This small molecule binds to this protein.
Small molecule (SMILES): O=C(NCc1ccc2c(c1)OCO2)c1c(Cl)cccc1Cl

Sequence of chain 1.C:
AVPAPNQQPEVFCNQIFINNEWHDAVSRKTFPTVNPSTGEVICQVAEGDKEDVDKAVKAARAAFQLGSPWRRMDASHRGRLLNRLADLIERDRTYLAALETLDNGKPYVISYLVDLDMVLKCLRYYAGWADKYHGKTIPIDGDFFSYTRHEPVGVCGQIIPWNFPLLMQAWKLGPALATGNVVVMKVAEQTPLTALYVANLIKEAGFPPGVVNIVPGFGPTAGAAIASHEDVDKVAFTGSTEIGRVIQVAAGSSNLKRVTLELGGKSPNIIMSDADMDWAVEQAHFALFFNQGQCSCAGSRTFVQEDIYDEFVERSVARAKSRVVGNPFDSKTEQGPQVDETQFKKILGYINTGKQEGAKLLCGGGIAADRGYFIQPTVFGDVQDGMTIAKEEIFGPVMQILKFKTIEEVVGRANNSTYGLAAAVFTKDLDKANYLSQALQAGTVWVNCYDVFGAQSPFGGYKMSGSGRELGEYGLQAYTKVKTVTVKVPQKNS

Binding-site contacts:
Ligand atom C20 contacts residue EDO1 of chain 1.X at 3.5 Å.
Ligand atom O19 contacts residue LEU173 of chain 1.C at 3.4 Å.
Ligand atom O19 contacts residue MET124 of chain 1.C at 3.6 Å.
Ligand atom C13 contacts residue PHE296 of chain 1.C at 3.3 Å (hydrophobic).
Ligand atom C16 contacts residue PHE170 of chain 1.C at 3.7 Å (hydrophobic).
Ligand atom C17 contacts residue PHE459 of chain 1.C at 3.6 Å (hydrophobic).
Ligand atom C13 contacts residue ASP457 of chain 1.C at 3.9 Å.
Ligand atom C7 contacts residue ASP457 of chain 1.C at 3.5 Å.
Ligand atom C6 contacts residue ASP457 of chain 1.C at 3.8 Å.
Ligand atom N8 contacts residue ASP457 of chain 1.C at 2.8 Å (salt-bridge).
Ligand atom C15 contacts residue CYS301 of chain 1.C at 3.9 Å (hydrophobic).
Ligand atom C2 contacts residue ASP457 of chain 1.C at 3.8 Å.
Ligand atom C20 contacts residue LEU173 of chain 1.C at 3.8 Å (hydrophobic).
Ligand atom C15 contacts residue PHE170 of chain 1.C at 4.0 Å (hydrophobic).
Ligand atom C12 contacts residue PHE292 of chain 1.C at 3.6 Å (hydrophobic).
Ligand atom O21 contacts residue PHE170 of chain 1.C at 3.6 Å.
Ligand atom C20 contacts residue TRP177 of chain 1.C at 3.7 Å (hydrophobic).
Ligand atom C14 contacts residue ASP457 of chain 1.C at 3.3 Å.
Ligand atom C18 contacts residue PHE459 of chain 1.C at 3.9 Å (hydrophobic).
Ligand atom C18 contacts residue MET124 of chain 1.C at 3.8 Å (hydrophobic).
Ligand atom O19 contacts residue PHE459 of chain 1.C at 3.9 Å.
Ligand atom C3 contacts residue VAL458 of chain 1.C at 3.9 Å (hydrophobic).
Ligand atom C15 contacts residue ASP457 of chain 1.C at 3.6 Å.
Ligand atom C14 contacts residue PHE296 of chain 1.C at 3.2 Å (hydrophobic).
Ligand atom C12 contacts residue ASP457 of chain 1.C at 3.9 Å.
Ligand atom CL11 contacts residue PHE459 of chain 1.C at 3.7 Å.
Ligand atom C15 contacts residue PHE459 of chain 1.C at 3.5 Å (hydrophobic).
Ligand atom C6 contacts residue PHE459 of chain 1.C at 3.8 Å (hydrophobic).
Ligand atom C1 contacts residue ASP457 of chain 1.C at 3.4 Å.
Ligand atom O21 contacts residue EDO1 of chain 1.X at 2.8 Å (h-bond).
Ligand atom CL11 contacts residue MET124 of chain 1.C at 3.2 Å.
Ligand atom O21 contacts residue PHE459 of chain 1.C at 3.6 Å.
Ligand atom C4 contacts residue VAL458 of chain 1.C at 3.6 Å (hydrophobic).
Ligand atom CL10 contacts residue PHE292 of chain 1.C at 3.7 Å.
Ligand atom N8 contacts residue PHE292 of chain 1.C at 3.7 Å.
Ligand atom C5 contacts residue PHE459 of chain 1.C at 3.2 Å (hydrophobic).
Ligand atom C15 contacts residue PHE296 of chain 1.C at 3.8 Å (hydrophobic).
Ligand atom C12 contacts residue PHE296 of chain 1.C at 3.5 Å (hydrophobic).
Ligand atom C16 contacts residue PHE459 of chain 1.C at 3.3 Å (hydrophobic).
Ligand atom C20 contacts residue PHE170 of chain 1.C at 4.0 Å (hydrophobic).

Sequence of chain 1.D:
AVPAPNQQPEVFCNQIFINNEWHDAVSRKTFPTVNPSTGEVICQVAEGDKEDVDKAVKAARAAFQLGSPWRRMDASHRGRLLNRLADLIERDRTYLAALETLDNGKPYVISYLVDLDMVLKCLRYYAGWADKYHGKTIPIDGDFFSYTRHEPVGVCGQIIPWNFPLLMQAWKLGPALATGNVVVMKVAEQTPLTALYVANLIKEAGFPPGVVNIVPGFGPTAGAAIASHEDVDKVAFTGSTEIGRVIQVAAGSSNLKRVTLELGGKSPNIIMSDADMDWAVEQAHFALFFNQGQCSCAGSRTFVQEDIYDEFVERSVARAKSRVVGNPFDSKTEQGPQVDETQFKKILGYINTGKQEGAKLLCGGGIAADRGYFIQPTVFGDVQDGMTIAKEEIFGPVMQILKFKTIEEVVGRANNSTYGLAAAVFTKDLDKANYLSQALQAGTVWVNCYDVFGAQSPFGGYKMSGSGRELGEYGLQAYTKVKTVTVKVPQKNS